The protein below binds the small molecule below.
Small molecule (SMILES): Cc1ccc(CCc2c3nc[nH]c3cc3c(=O)[nH]c(N)nc23)cc1

Sequence of chain 1.A:
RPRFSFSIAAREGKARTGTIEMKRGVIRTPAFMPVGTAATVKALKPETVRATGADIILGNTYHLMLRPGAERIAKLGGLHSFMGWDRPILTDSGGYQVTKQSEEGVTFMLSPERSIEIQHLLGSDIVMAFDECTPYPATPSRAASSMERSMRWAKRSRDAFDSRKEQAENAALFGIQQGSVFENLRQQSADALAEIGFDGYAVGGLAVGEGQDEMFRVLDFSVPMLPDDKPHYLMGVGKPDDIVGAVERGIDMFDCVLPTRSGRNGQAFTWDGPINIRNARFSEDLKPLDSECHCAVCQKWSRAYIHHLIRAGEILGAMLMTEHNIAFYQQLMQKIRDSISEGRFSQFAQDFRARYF

Binding-site contacts:
Ligand atom N10 contacts residue MET259 of chain 1.A at 3.4 Å.
Ligand atom N10 contacts residue TYR105 of chain 1.A at 3.5 Å.
Ligand atom N11 contacts residue ALA231 of chain 1.A at 3.4 Å (h-bond).
Ligand atom C1 contacts residue TYR105 of chain 1.A at 3.3 Å (hydrophobic).
Ligand atom C18 contacts residue LEU67 of chain 1.A at 3.3 Å (hydrophobic).
Ligand atom C9 contacts residue ASP155 of chain 1.A at 3.6 Å.
Ligand atom C1 contacts residue MET259 of chain 1.A at 3.8 Å (hydrophobic).
Ligand atom C15 contacts residue ASP101 of chain 1.A at 3.6 Å.
Ligand atom O22 contacts residue ASP155 of chain 1.A at 3.6 Å.
Ligand atom O22 contacts residue GLN202 of chain 1.A at 3.1 Å (h-bond).
Ligand atom O22 contacts residue GLY228 of chain 1.A at 3.3 Å.
Ligand atom C17 contacts residue ASP101 of chain 1.A at 3.3 Å.
Ligand atom C5 contacts residue TYR105 of chain 1.A at 3.5 Å (hydrophobic).
Ligand atom N10 contacts residue ASP101 of chain 1.A at 2.8 Å (salt-bridge).
Ligand atom N11 contacts residue TYR105 of chain 1.A at 3.7 Å.
Ligand atom N23 contacts residue ILE200 of chain 1.A at 3.7 Å.
Ligand atom C12 contacts residue ALA231 of chain 1.A at 3.5 Å (hydrophobic).
Ligand atom N11 contacts residue LEU230 of chain 1.A at 2.8 Å (h-bond).
Ligand atom C3 contacts residue TYR105 of chain 1.A at 3.3 Å (hydrophobic).
Ligand atom N13 contacts residue GLY260 of chain 1.A at 3.4 Å.
Ligand atom C9 contacts residue MET259 of chain 1.A at 3.6 Å (hydrophobic).
Ligand atom N8 contacts residue ASP155 of chain 1.A at 2.7 Å (salt-bridge).
Ligand atom O22 contacts residue CYS157 of chain 1.A at 3.4 Å.
Ligand atom C15 contacts residue TYR105 of chain 1.A at 3.3 Å (hydrophobic).
Ligand atom N23 contacts residue MET259 of chain 1.A at 3.7 Å.
Ligand atom C24 contacts residue VAL44 of chain 1.A at 3.3 Å (hydrophobic).
Ligand atom C14 contacts residue ASP101 of chain 1.A at 3.2 Å.
Ligand atom C6 contacts residue TYR105 of chain 1.A at 3.5 Å (hydrophobic).
Ligand atom N23 contacts residue ASP155 of chain 1.A at 3.0 Å (salt-bridge).
Ligand atom C12 contacts residue GLY260 of chain 1.A at 3.4 Å.
Ligand atom C7 contacts residue ASP155 of chain 1.A at 3.6 Å.
Ligand atom C4 contacts residue TYR105 of chain 1.A at 3.3 Å (hydrophobic).
Ligand atom N23 contacts residue ASP101 of chain 1.A at 2.8 Å (salt-bridge).
Ligand atom C1 contacts residue LEU230 of chain 1.A at 3.6 Å (hydrophobic).
Ligand atom C2 contacts residue TYR105 of chain 1.A at 3.5 Å (hydrophobic).
Ligand atom O22 contacts residue GLY229 of chain 1.A at 2.9 Å (h-bond).
Ligand atom C7 contacts residue CYS157 of chain 1.A at 3.7 Å (hydrophobic).
Ligand atom C9 contacts residue ASP101 of chain 1.A at 3.5 Å.
Ligand atom C12 contacts residue MET259 of chain 1.A at 3.8 Å (hydrophobic).
Ligand atom N11 contacts residue MET259 of chain 1.A at 3.5 Å (h-bond).